This small molecule binds to this protein.
Small molecule (SMILES): CC(=O)N[C@@H]1[C@@H](O)[C@H](O)[C@@H](CO)O[C@H]1O

Sequence of chain 1.B:
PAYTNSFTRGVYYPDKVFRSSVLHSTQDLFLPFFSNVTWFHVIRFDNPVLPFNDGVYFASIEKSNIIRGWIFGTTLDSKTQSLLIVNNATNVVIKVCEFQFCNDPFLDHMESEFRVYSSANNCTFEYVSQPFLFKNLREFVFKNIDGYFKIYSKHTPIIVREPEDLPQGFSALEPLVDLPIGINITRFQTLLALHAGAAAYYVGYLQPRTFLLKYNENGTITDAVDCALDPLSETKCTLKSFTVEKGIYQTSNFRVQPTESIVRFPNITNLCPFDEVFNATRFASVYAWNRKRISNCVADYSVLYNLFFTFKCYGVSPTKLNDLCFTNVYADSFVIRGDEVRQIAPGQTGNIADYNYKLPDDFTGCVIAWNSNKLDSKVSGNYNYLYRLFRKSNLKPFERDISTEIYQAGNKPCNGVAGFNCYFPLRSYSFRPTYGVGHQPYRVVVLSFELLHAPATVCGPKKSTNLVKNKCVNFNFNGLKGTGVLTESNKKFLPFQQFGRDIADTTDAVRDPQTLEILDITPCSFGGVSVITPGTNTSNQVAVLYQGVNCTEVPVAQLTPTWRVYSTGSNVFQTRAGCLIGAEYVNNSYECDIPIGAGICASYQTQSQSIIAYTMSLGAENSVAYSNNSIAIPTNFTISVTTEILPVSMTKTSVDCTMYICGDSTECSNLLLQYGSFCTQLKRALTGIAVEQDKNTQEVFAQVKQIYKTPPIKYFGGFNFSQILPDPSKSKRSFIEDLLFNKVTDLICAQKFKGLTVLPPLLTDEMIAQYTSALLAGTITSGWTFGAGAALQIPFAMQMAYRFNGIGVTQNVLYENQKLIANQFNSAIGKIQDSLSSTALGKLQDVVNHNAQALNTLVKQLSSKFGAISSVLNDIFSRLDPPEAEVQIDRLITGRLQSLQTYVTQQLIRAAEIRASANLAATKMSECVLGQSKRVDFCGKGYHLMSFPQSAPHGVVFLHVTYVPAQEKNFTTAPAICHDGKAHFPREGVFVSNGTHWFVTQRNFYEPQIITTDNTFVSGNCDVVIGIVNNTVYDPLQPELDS

Binding-site contacts:
Ligand atom C7 contacts residue ASN120 of chain 1.B at 3.5 Å.
Ligand atom C5 contacts residue ASN120 of chain 1.B at 3.7 Å.
Ligand atom C6 contacts residue ASN123 of chain 1.B at 3.9 Å.
Ligand atom C3 contacts residue ASN120 of chain 1.B at 3.8 Å.
Ligand atom C1 contacts residue ASN123 of chain 1.B at 3.5 Å.
Ligand atom C7 contacts residue THR122 of chain 1.B at 4.0 Å.
Ligand atom C3 contacts residue THR122 of chain 1.B at 4.1 Å.
Ligand atom N2 contacts residue ASN120 of chain 1.B at 2.9 Å (h-bond).
Ligand atom C8 contacts residue ASN120 of chain 1.B at 3.6 Å.
Ligand atom O5 contacts residue ASN123 of chain 1.B at 3.2 Å (h-bond).
Ligand atom O5 contacts residue ASN120 of chain 1.B at 2.4 Å (h-bond).
Ligand atom N2 contacts residue THR122 of chain 1.B at 3.1 Å (h-bond).
Ligand atom C2 contacts residue THR122 of chain 1.B at 3.9 Å.
Ligand atom C2 contacts residue ASN120 of chain 1.B at 2.4 Å.
Ligand atom C1 contacts residue ASN120 of chain 1.B at 1.4 Å.
Ligand atom C1 contacts residue THR122 of chain 1.B at 3.8 Å.
Ligand atom C6 contacts residue VAL125 of chain 1.B at 3.9 Å (hydrophobic).
Ligand atom O7 contacts residue THR122 of chain 1.B at 4.0 Å.
Ligand atom C4 contacts residue ASN120 of chain 1.B at 4.2 Å.
Ligand atom C5 contacts residue ASN123 of chain 1.B at 3.3 Å.
Ligand atom O7 contacts residue ALA121 of chain 1.B at 4.5 Å.
Ligand atom O7 contacts residue ASN120 of chain 1.B at 4.4 Å.